Sequence of chain 1.A:
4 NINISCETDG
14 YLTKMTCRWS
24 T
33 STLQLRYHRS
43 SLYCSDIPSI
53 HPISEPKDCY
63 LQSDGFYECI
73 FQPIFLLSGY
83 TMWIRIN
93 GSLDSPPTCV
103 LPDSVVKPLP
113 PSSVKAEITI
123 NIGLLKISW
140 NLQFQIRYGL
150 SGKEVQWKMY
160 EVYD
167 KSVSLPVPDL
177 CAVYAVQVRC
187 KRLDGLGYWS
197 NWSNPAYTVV

This small molecule binds to this protein.
Small molecule (SMILES): N[C@@H](CS)C(=O)O

Binding-site contacts:
Ligand atom SG contacts residue LEU176 of chain 1.A at 4.4 Å.
Ligand atom N contacts residue CYS177 of chain 1.A at 4.0 Å.
Ligand atom OXT contacts residue EDO1 of chain 1.I at 2.5 Å (h-bond).
Ligand atom CA contacts residue CYS177 of chain 1.A at 3.4 Å (hydrophobic).
Ligand atom SG contacts residue CYS177 of chain 1.A at 2.1 Å (h-bond).
Ligand atom CB contacts residue CYS177 of chain 1.A at 3.0 Å (hydrophobic).
Ligand atom O contacts residue EDO1 of chain 1.I at 3.8 Å.
Ligand atom C contacts residue EDO1 of chain 1.I at 3.6 Å.